Sequence of chain 1.A:
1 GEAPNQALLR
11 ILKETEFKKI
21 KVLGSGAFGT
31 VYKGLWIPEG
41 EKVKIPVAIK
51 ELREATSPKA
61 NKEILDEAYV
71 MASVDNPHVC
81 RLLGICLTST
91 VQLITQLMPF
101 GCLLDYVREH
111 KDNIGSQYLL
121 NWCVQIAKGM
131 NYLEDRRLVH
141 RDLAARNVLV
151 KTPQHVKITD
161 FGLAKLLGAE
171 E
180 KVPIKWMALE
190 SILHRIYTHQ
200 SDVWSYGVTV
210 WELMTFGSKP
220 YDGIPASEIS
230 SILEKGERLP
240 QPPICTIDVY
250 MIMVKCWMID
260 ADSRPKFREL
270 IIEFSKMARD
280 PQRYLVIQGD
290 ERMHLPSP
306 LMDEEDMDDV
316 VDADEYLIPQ

Binding-site contacts:
Ligand atom C18 contacts residue LEU149 of chain 1.A at 3.9 Å (hydrophobic).
Ligand atom BR contacts residue LEU93 of chain 1.A at 3.1 Å.
Ligand atom BR contacts residue ILE94 of chain 1.A at 3.8 Å.
Ligand atom BR contacts residue THR95 of chain 1.A at 3.4 Å.
Ligand atom C7 contacts residue LEU149 of chain 1.A at 3.7 Å (hydrophobic).
Ligand atom O61 contacts residue CYS102 of chain 1.A at 3.4 Å (h-bond).
Ligand atom N3 contacts residue LEU149 of chain 1.A at 3.8 Å.
Ligand atom N3 contacts residue THR95 of chain 1.A at 3.3 Å.
Ligand atom C21 contacts residue GLU67 of chain 1.A at 3.4 Å.
Ligand atom C20 contacts residue THR159 of chain 1.A at 3.8 Å.
Ligand atom C3 contacts residue THR95 of chain 1.A at 3.7 Å.
Ligand atom C6 contacts residue LEU149 of chain 1.A at 3.6 Å (hydrophobic).
Ligand atom C20 contacts residue ASP160 of chain 1.A at 3.9 Å.
Ligand atom C8 contacts residue LEU149 of chain 1.A at 3.9 Å (hydrophobic).
Ligand atom N2 contacts residue ALA48 of chain 1.A at 3.4 Å.
Ligand atom C18 contacts residue ALA48 of chain 1.A at 4.0 Å (hydrophobic).
Ligand atom BR contacts residue LYS50 of chain 1.A at 3.8 Å.
Ligand atom C4 contacts residue THR95 of chain 1.A at 3.6 Å.
Ligand atom C11 contacts residue CYS102 of chain 1.A at 2.8 Å (hydrophobic).
Ligand atom C21 contacts residue LYS50 of chain 1.A at 3.8 Å.
Ligand atom C51 contacts residue CYS102 of chain 1.A at 1.8 Å (hydrophobic).
Ligand atom C51 contacts residue ASP105 of chain 1.A at 3.4 Å.
Ligand atom O61 contacts residue LEU149 of chain 1.A at 3.5 Å.
Ligand atom C22 contacts residue MET71 of chain 1.A at 3.8 Å (hydrophobic).
Ligand atom N2 contacts residue LEU97 of chain 1.A at 4.0 Å.
Ligand atom C19 contacts residue GLN96 of chain 1.A at 3.1 Å.
Ligand atom N2 contacts residue GLN96 of chain 1.A at 3.5 Å (h-bond).
Ligand atom N2 contacts residue MET98 of chain 1.A at 3.3 Å (h-bond).
Ligand atom C19 contacts residue THR95 of chain 1.A at 3.3 Å.
Ligand atom C10 contacts residue CYS102 of chain 1.A at 3.3 Å (hydrophobic).
Ligand atom C3 contacts residue LYS50 of chain 1.A at 3.8 Å.
Ligand atom C19 contacts residue LEU149 of chain 1.A at 4.0 Å (hydrophobic).
Ligand atom C22 contacts residue LYS50 of chain 1.A at 3.6 Å.
Ligand atom C13 contacts residue LEU23 of chain 1.A at 4.0 Å (hydrophobic).
Ligand atom N3 contacts residue ALA48 of chain 1.A at 3.7 Å.
Ligand atom C13 contacts residue GLY101 of chain 1.A at 3.8 Å.
Ligand atom C22 contacts residue GLU67 of chain 1.A at 3.8 Å.
Ligand atom C19 contacts residue ALA48 of chain 1.A at 3.3 Å (hydrophobic).
Ligand atom C17 contacts residue MET98 of chain 1.A at 3.7 Å (hydrophobic).
Ligand atom BR contacts residue ALA48 of chain 1.A at 3.8 Å.

A small-molecule ligand and the protein it binds are described below.
Small molecule (SMILES): C=CC(=O)Nc1ccc2ncnc(Nc3cccc(Br)c3)c2c1